Sequence of chain 1.B:
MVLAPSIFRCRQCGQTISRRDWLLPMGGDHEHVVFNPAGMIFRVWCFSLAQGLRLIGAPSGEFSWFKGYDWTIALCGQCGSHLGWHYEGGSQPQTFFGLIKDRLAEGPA

The small molecule below binds the protein below.
Small molecule (SMILES): NCc1ccc(COC(=O)N[C@H]2CC(=O)NC2=O)cc1

Binding-site contacts:
Ligand atom N2 contacts residue TRP100 of chain 1.B at 3.3 Å (h-bond).
Ligand atom C2 contacts residue TRP80 of chain 1.B at 3.5 Å (hydrophobic).
Ligand atom C1 contacts residue PHE78 of chain 1.B at 3.8 Å (hydrophobic).
Ligand atom C9 contacts residue ILE88 of chain 1.B at 3.6 Å (hydrophobic).
Ligand atom O2 contacts residue PHE78 of chain 1.B at 3.8 Å.
Ligand atom O1 contacts residue TRP80 of chain 1.B at 3.0 Å (h-bond).
Ligand atom C3 contacts residue TRP80 of chain 1.B at 3.5 Å (hydrophobic).
Ligand atom C11 contacts residue HIS97 of chain 1.B at 3.8 Å.
Ligand atom C12 contacts residue MET55 of chain 1.B at 3.6 Å (hydrophobic).
Ligand atom C2 contacts residue TRP86 of chain 1.B at 3.7 Å (hydrophobic).
Ligand atom N1 contacts residue TRP86 of chain 1.B at 3.6 Å.
Ligand atom C5 contacts residue ASN51 of chain 1.B at 3.9 Å.
Ligand atom C4 contacts residue PHE78 of chain 1.B at 3.7 Å (hydrophobic).
Ligand atom O1 contacts residue PHE78 of chain 1.B at 4.0 Å.
Ligand atom C2 contacts residue TRP100 of chain 1.B at 3.5 Å (hydrophobic).
Ligand atom C12 contacts residue ASN51 of chain 1.B at 3.8 Å.
Ligand atom C1 contacts residue TRP80 of chain 1.B at 3.4 Å (hydrophobic).
Ligand atom O1 contacts residue TYR102 of chain 1.B at 2.8 Å (h-bond).
Ligand atom N2 contacts residue TRP86 of chain 1.B at 3.6 Å.
Ligand atom N1 contacts residue PHE78 of chain 1.B at 2.8 Å (h-bond).
Ligand atom C8 contacts residue ILE88 of chain 1.B at 3.6 Å (hydrophobic).
Ligand atom O4 contacts residue ASN51 of chain 1.B at 2.9 Å (h-bond).
Ligand atom C4 contacts residue TRP80 of chain 1.B at 3.7 Å (hydrophobic).
Ligand atom C6 contacts residue ASN51 of chain 1.B at 4.0 Å.
Ligand atom C1 contacts residue TRP86 of chain 1.B at 3.5 Å (hydrophobic).
Ligand atom O1 contacts residue SER79 of chain 1.B at 3.5 Å.
Ligand atom C10 contacts residue HIS97 of chain 1.B at 3.9 Å.
Ligand atom N1 contacts residue TRP80 of chain 1.B at 3.7 Å.
Ligand atom C3 contacts residue TRP100 of chain 1.B at 3.7 Å (hydrophobic).
Ligand atom N3 contacts residue PO41 of chain 1.J at 3.5 Å (h-bond).
Ligand atom C1 contacts residue TYR102 of chain 1.B at 3.5 Å (hydrophobic).
Ligand atom O3 contacts residue TRP86 of chain 1.B at 3.5 Å.
Ligand atom O1 contacts residue TRP86 of chain 1.B at 3.4 Å.
Ligand atom N1 contacts residue SER79 of chain 1.B at 3.9 Å.
Ligand atom C13 contacts residue HIS97 of chain 1.B at 3.2 Å.
Ligand atom C2 contacts residue TYR102 of chain 1.B at 3.7 Å (hydrophobic).
Ligand atom O2 contacts residue PRO52 of chain 1.B at 3.5 Å.
Ligand atom O4 contacts residue TRP100 of chain 1.B at 3.6 Å.
Ligand atom O2 contacts residue ASN51 of chain 1.B at 3.5 Å.
Ligand atom C5 contacts residue TRP100 of chain 1.B at 3.7 Å (hydrophobic).